Binding-site contacts:
Ligand atom C7 contacts residue ASN562 of chain 1.B at 3.2 Å.
Ligand atom C1 contacts residue ASN562 of chain 1.B at 1.4 Å.
Ligand atom C3 contacts residue ASN562 of chain 1.B at 3.9 Å.
Ligand atom C2 contacts residue ASN562 of chain 1.B at 2.5 Å.
Ligand atom C5 contacts residue ASN562 of chain 1.B at 3.6 Å.
Ligand atom O7 contacts residue ARG481 of chain 1.B at 3.4 Å (salt-bridge).
Ligand atom C4 contacts residue ASN562 of chain 1.B at 4.2 Å.
Ligand atom O7 contacts residue ASN562 of chain 1.B at 3.0 Å.
Ligand atom O5 contacts residue ASN562 of chain 1.B at 2.4 Å (h-bond).
Ligand atom C7 contacts residue ARG481 of chain 1.B at 4.5 Å.
Ligand atom C8 contacts residue ASN562 of chain 1.B at 4.3 Å.
Ligand atom N2 contacts residue ASN562 of chain 1.B at 3.0 Å (h-bond).

A protein and the small-molecule ligand that binds it are described below.
Small molecule (SMILES): CC(=O)N[C@@H]1[C@@H](O)[C@H](O)[C@@H](CO)O[C@H]1O

Sequence of chain 1.B:
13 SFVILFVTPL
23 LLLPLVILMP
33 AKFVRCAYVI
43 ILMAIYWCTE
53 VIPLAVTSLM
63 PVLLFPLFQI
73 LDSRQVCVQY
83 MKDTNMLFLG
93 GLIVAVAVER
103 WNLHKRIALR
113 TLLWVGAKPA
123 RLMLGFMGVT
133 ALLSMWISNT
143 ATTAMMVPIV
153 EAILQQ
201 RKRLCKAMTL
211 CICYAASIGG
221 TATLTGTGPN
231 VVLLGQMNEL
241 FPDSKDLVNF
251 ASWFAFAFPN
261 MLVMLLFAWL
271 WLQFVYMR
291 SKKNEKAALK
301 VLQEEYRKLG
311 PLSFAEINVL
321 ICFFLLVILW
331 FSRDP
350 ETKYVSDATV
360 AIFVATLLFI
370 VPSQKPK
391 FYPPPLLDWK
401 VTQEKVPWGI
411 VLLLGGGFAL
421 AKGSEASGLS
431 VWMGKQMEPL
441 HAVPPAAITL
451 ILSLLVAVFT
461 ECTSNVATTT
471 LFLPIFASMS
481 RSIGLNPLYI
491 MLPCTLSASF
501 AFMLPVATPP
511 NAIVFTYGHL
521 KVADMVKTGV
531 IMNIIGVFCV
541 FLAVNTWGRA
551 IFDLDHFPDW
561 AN